Binding-site contacts:
Ligand atom C17 contacts residue TRP146 of chain 1.C at 4.0 Å (hydrophobic).
Ligand atom C5 contacts residue CYS187 of chain 1.C at 3.5 Å (hydrophobic).
Ligand atom C4 contacts residue GLN56 of chain 1.D at 3.6 Å.
Ligand atom C19 contacts residue TRP54 of chain 1.D at 3.5 Å (hydrophobic).
Ligand atom C13 contacts residue TYR92 of chain 1.C at 3.2 Å (hydrophobic).
Ligand atom O1 contacts residue TYR185 of chain 1.C at 3.9 Å.
Ligand atom O1 contacts residue TRP54 of chain 1.D at 4.1 Å.
Ligand atom C12 contacts residue TYR192 of chain 1.C at 3.9 Å (hydrophobic).
Ligand atom C6 contacts residue CYS187 of chain 1.C at 3.5 Å (hydrophobic).
Ligand atom C3 contacts residue CYS187 of chain 1.C at 3.9 Å (hydrophobic).
Ligand atom C11 contacts residue TYR185 of chain 1.C at 3.7 Å (hydrophobic).
Ligand atom C22 contacts residue LEU117 of chain 1.D at 3.7 Å (hydrophobic).
Ligand atom C16 contacts residue TYR185 of chain 1.C at 3.8 Å (hydrophobic).
Ligand atom C2 contacts residue LEU117 of chain 1.D at 3.5 Å (hydrophobic).
Ligand atom C21 contacts residue LEU37 of chain 1.D at 3.7 Å (hydrophobic).
Ligand atom C22 contacts residue TRP146 of chain 1.C at 4.0 Å (hydrophobic).
Ligand atom C1 contacts residue CYS187 of chain 1.C at 3.5 Å (hydrophobic).
Ligand atom O2 contacts residue TYR185 of chain 1.C at 3.9 Å.
Ligand atom C15 contacts residue TYR185 of chain 1.C at 3.8 Å (hydrophobic).
Ligand atom C7 contacts residue GLN56 of chain 1.D at 3.6 Å.
Ligand atom C14 contacts residue TRP146 of chain 1.C at 3.6 Å (hydrophobic).
Ligand atom C13 contacts residue TYR185 of chain 1.C at 4.1 Å (hydrophobic).
Ligand atom C6 contacts residue GLN115 of chain 1.D at 3.5 Å.
Ligand atom C2 contacts residue CYS187 of chain 1.C at 3.4 Å (hydrophobic).
Ligand atom C12 contacts residue TRP146 of chain 1.C at 3.6 Å (hydrophobic).
Ligand atom C9 contacts residue TYR185 of chain 1.C at 4.1 Å (hydrophobic).
Ligand atom C15 contacts residue TYR92 of chain 1.C at 3.6 Å (hydrophobic).
Ligand atom C8 contacts residue LEU117 of chain 1.D at 3.9 Å (hydrophobic).
Ligand atom C19 contacts residue TRP146 of chain 1.C at 3.8 Å (hydrophobic).
Ligand atom O2 contacts residue TRP54 of chain 1.D at 3.4 Å.
Ligand atom C7 contacts residue CYS187 of chain 1.C at 3.6 Å (hydrophobic).
Ligand atom C4 contacts residue CYS187 of chain 1.C at 3.7 Å (hydrophobic).
Ligand atom C10 contacts residue TRP54 of chain 1.D at 3.5 Å (hydrophobic).
Ligand atom C5 contacts residue GLN115 of chain 1.D at 3.6 Å.
Ligand atom C20 contacts residue TYR92 of chain 1.C at 3.9 Å (hydrophobic).
Ligand atom C15 contacts residue TYR192 of chain 1.C at 3.7 Å (hydrophobic).
Ligand atom C1 contacts residue LEU117 of chain 1.D at 3.6 Å (hydrophobic).
Ligand atom C15 contacts residue TRP146 of chain 1.C at 4.0 Å (hydrophobic).
Ligand atom C18 contacts residue TYR92 of chain 1.C at 4.0 Å (hydrophobic).
Ligand atom C3 contacts residue LEU117 of chain 1.D at 3.8 Å (hydrophobic).

Sequence of chain 1.C:
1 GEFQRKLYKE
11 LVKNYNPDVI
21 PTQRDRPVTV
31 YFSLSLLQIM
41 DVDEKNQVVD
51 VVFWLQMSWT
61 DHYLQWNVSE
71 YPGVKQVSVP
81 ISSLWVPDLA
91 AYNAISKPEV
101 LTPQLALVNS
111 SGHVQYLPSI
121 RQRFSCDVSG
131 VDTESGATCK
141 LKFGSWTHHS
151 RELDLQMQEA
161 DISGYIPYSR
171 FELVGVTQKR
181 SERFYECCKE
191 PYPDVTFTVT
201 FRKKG

Sequence of chain 1.D:
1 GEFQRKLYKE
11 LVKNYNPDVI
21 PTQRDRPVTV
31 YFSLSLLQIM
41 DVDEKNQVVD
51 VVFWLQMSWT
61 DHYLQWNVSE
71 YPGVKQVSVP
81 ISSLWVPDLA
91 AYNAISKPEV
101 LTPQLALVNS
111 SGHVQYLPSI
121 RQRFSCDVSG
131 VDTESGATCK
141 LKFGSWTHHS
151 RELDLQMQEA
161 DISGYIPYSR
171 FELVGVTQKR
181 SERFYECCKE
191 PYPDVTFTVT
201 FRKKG

A protein and the small-molecule ligand that binds it are described below.
Small molecule (SMILES): CN1[C@@H](CC(=O)c2ccccc2)CCC[C@H]1C[C@H](O)c1ccccc1